Sequence of chain 1.A:
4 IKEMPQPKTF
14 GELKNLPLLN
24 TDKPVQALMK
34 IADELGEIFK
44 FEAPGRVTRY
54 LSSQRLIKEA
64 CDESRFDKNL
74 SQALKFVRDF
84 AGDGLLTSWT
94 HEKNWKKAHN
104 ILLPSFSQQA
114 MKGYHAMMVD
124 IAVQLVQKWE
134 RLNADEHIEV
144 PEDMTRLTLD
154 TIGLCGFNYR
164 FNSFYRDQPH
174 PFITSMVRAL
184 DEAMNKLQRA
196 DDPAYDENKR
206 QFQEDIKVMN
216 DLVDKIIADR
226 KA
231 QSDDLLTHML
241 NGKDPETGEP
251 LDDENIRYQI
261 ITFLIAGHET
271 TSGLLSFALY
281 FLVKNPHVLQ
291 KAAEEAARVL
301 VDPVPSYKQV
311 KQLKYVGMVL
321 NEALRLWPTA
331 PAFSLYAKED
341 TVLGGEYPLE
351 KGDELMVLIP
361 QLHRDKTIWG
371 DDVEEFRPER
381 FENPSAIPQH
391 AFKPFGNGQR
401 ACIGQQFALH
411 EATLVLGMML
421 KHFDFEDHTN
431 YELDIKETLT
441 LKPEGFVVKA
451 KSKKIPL

The small molecule below binds the protein below.
Small molecule (SMILES): C=Cc1ccccc1

Binding-site contacts:
Ligand atom CAD contacts residue GLN399 of chain 1.A at 3.5 Å.
Ligand atom CAC contacts residue THR93 of chain 1.A at 3.5 Å.
Ligand atom CAC contacts residue GLN399 of chain 1.A at 3.0 Å.
Ligand atom CAC contacts residue TRP98 of chain 1.A at 4.0 Å (hydrophobic).
Ligand atom CAE contacts residue LYS99 of chain 1.A at 3.7 Å.
Ligand atom CAE contacts residue THR93 of chain 1.A at 4.1 Å.
Ligand atom CAG contacts residue LYS99 of chain 1.A at 3.9 Å.
Ligand atom CAE contacts residue TRP98 of chain 1.A at 3.6 Å (hydrophobic).
Ligand atom CAD contacts residue THR93 of chain 1.A at 3.8 Å.
Ligand atom CAE contacts residue GLN399 of chain 1.A at 3.7 Å.